This protein binds this small molecule.
Small molecule (SMILES): OC[C@H]1O[C@H](O)[C@H](O)[C@@H](O)[C@H]1O

Binding-site contacts:
Ligand atom C6 contacts residue TYR103 of chain 1.A at 4.0 Å (hydrophobic).
Ligand atom O2 contacts residue GLU172 of chain 1.A at 2.8 Å (salt-bridge).
Ligand atom O3 contacts residue LYS137 of chain 1.A at 2.8 Å (salt-bridge).
Ligand atom C1 contacts residue TYR176 of chain 1.A at 3.9 Å (hydrophobic).
Ligand atom C3 contacts residue ARG196 of chain 1.A at 4.1 Å.
Ligand atom O5 contacts residue TYR103 of chain 1.A at 4.0 Å.
Ligand atom O4 contacts residue ASP61 of chain 1.A at 2.6 Å (salt-bridge).
Ligand atom C5 contacts residue ASP139 of chain 1.A at 4.0 Å.
Ligand atom O4 contacts residue TYR103 of chain 1.A at 3.4 Å.
Ligand atom O2 contacts residue TYR176 of chain 1.A at 4.1 Å.
Ligand atom O3 contacts residue ASP200 of chain 1.A at 3.9 Å.
Ligand atom O2 contacts residue ARG196 of chain 1.A at 3.4 Å (salt-bridge).
Ligand atom C2 contacts residue GLU172 of chain 1.A at 3.4 Å.
Ligand atom C1 contacts residue ASP139 of chain 1.A at 3.0 Å.
Ligand atom O6 contacts residue TRP16 of chain 1.A at 3.5 Å.
Ligand atom O3 contacts residue GLU172 of chain 1.A at 3.9 Å.
Ligand atom C4 contacts residue ASP61 of chain 1.A at 3.4 Å.
Ligand atom C1 contacts residue CYS111 of chain 1.A at 3.6 Å (hydrophobic).
Ligand atom C6 contacts residue ASP61 of chain 1.A at 3.4 Å.
Ligand atom C2 contacts residue ASP139 of chain 1.A at 3.4 Å.
Ligand atom O5 contacts residue CYS111 of chain 1.A at 3.4 Å (h-bond).
Ligand atom O6 contacts residue CYS111 of chain 1.A at 3.6 Å.
Ligand atom C3 contacts residue ASP200 of chain 1.A at 3.5 Å.
Ligand atom C4 contacts residue TRP16 of chain 1.A at 3.7 Å (hydrophobic).
Ligand atom C3 contacts residue LYS137 of chain 1.A at 3.8 Å.
Ligand atom O4 contacts residue LYS137 of chain 1.A at 3.0 Å (salt-bridge).
Ligand atom O3 contacts residue ARG196 of chain 1.A at 3.1 Å (salt-bridge).
Ligand atom C2 contacts residue ASP200 of chain 1.A at 3.6 Å.
Ligand atom C1 contacts residue ASP200 of chain 1.A at 3.8 Å.
Ligand atom O5 contacts residue ASP139 of chain 1.A at 2.9 Å (salt-bridge).
Ligand atom C6 contacts residue TRP16 of chain 1.A at 3.6 Å (hydrophobic).
Ligand atom O2 contacts residue ASP200 of chain 1.A at 2.7 Å (salt-bridge).
Ligand atom O4 contacts residue ASP139 of chain 1.A at 4.0 Å.
Ligand atom O6 contacts residue ASP62 of chain 1.A at 2.8 Å (salt-bridge).
Ligand atom O1 contacts residue ASP200 of chain 1.A at 2.6 Å (salt-bridge).
Ligand atom O6 contacts residue ALA112 of chain 1.A at 3.8 Å.
Ligand atom C4 contacts residue LYS137 of chain 1.A at 3.8 Å.
Ligand atom C6 contacts residue ASP62 of chain 1.A at 3.3 Å.
Ligand atom C5 contacts residue TRP16 of chain 1.A at 3.8 Å (hydrophobic).
Ligand atom C5 contacts residue ASP61 of chain 1.A at 4.0 Å.

Sequence of chain 1.A:
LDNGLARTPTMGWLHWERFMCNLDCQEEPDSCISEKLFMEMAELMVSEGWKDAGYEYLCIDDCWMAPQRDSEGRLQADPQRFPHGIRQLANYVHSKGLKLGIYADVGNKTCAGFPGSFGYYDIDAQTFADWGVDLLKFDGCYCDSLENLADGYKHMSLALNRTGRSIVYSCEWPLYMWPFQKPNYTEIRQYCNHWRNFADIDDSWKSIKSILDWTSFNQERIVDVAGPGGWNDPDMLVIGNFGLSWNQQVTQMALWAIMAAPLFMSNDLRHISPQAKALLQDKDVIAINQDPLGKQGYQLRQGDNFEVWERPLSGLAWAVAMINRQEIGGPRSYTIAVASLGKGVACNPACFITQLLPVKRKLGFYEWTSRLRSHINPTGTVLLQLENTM